The protein below binds the small molecule below.
Small molecule (SMILES): CC(=O)N[C@H]1[C@H](O[C@H]2[C@H](O)[C@@H](NC(C)=O)CO[C@@H]2CO)O[C@H](CO)[C@@H](O)[C@@H]1O

Sequence of chain 1.A:
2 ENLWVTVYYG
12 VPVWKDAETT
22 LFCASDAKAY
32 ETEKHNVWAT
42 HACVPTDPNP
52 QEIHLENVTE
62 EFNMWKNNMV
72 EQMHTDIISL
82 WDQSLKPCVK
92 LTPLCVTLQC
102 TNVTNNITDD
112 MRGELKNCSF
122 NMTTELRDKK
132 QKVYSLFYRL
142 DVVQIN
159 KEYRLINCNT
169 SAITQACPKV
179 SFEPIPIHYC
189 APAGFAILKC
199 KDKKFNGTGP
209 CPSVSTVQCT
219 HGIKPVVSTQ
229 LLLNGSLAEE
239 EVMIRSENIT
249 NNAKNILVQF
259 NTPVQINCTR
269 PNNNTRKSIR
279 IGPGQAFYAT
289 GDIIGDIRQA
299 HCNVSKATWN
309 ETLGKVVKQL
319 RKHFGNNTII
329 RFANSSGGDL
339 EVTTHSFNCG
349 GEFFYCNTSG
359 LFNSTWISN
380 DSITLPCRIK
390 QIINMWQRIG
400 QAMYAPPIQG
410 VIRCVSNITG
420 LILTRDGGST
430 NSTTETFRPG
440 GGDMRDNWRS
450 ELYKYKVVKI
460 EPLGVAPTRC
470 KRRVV

Binding-site contacts:
Ligand atom C3 contacts residue ASN265 of chain 1.A at 3.8 Å.
Ligand atom C8 contacts residue GLN263 of chain 1.A at 3.4 Å.
Ligand atom N2 contacts residue ASN265 of chain 1.A at 2.9 Å (h-bond).
Ligand atom N2 contacts residue GLN263 of chain 1.A at 4.4 Å.
Ligand atom C1 contacts residue ASN265 of chain 1.A at 1.4 Å.
Ligand atom C7 contacts residue ASN265 of chain 1.A at 3.0 Å.
Ligand atom C8 contacts residue ASN265 of chain 1.A at 4.3 Å.
Ligand atom C4 contacts residue ASN265 of chain 1.A at 4.3 Å.
Ligand atom O7 contacts residue ASN301 of chain 1.A at 2.8 Å (h-bond).
Ligand atom C7 contacts residue ASN301 of chain 1.A at 3.8 Å.
Ligand atom O7 contacts residue ASN265 of chain 1.A at 2.8 Å (h-bond).
Ligand atom C8 contacts residue ILE264 of chain 1.A at 4.0 Å (hydrophobic).
Ligand atom C2 contacts residue ASN265 of chain 1.A at 2.5 Å.
Ligand atom O5 contacts residue ASN265 of chain 1.A at 2.4 Å (h-bond).
Ligand atom C8 contacts residue ASN301 of chain 1.A at 4.5 Å.
Ligand atom C5 contacts residue ASN265 of chain 1.A at 3.6 Å.